Binding-site contacts:
Ligand atom O7 contacts residue ASN19 of chain 57.Z at 4.5 Å.
Ligand atom C5 contacts residue ASN19 of chain 57.Z at 3.4 Å.
Ligand atom N2 contacts residue ASN19 of chain 57.Z at 4.0 Å.
Ligand atom O6 contacts residue ASN19 of chain 57.Z at 4.5 Å.
Ligand atom C6 contacts residue ASN19 of chain 57.Z at 4.1 Å.
Ligand atom C1 contacts residue ASN19 of chain 57.Z at 1.9 Å.
Ligand atom C2 contacts residue ASN19 of chain 57.Z at 3.4 Å.
Ligand atom C3 contacts residue ASN19 of chain 57.Z at 4.4 Å.
Ligand atom O5 contacts residue ASN19 of chain 57.Z at 2.2 Å (h-bond).

The small molecule below binds the protein below.
Small molecule (SMILES): CC(=O)N[C@H]1[C@H](O[C@H]2[C@H](O)[C@@H](NC(C)=O)CO[C@@H]2CO)O[C@H](CO)[C@@H](O)[C@@H]1O

Sequence of chain 57.Z:
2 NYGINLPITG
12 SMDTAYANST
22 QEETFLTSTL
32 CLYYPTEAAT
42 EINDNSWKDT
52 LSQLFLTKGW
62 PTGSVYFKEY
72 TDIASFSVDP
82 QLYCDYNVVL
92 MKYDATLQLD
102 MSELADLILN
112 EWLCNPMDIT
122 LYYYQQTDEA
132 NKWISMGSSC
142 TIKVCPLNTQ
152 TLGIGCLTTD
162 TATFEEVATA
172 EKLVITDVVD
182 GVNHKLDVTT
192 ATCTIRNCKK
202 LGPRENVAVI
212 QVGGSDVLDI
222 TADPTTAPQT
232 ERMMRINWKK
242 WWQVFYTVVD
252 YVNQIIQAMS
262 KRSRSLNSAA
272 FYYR